The protein below binds the small molecule below.
Small molecule (SMILES): CC(=O)N[C@@H]1[C@@H](O)[C@H](O)[C@@H](CO)O[C@H]1O

Sequence of chain 1.E:
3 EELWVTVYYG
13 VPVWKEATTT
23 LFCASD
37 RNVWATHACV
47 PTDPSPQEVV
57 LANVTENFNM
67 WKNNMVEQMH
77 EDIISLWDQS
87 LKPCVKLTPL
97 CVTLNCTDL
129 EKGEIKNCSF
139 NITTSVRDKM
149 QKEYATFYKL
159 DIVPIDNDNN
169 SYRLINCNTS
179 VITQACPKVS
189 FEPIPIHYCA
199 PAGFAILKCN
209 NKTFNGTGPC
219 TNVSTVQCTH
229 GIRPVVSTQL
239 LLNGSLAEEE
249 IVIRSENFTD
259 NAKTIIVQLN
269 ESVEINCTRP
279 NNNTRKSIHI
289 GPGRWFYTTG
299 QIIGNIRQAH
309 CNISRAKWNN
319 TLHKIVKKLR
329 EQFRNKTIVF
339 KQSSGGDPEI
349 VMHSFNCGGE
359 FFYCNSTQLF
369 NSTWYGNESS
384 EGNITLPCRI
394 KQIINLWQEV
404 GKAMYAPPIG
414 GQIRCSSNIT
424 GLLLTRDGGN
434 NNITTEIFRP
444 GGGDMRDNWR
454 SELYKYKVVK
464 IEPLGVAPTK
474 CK

Binding-site contacts:
Ligand atom O5 contacts residue GLU247 of chain 1.E at 3.2 Å (salt-bridge).
Ligand atom C1 contacts residue GLU247 of chain 1.E at 3.9 Å.
Ligand atom O6 contacts residue GLU248 of chain 1.E at 3.6 Å.
Ligand atom O5 contacts residue GLU248 of chain 1.E at 3.6 Å.
Ligand atom C5 contacts residue LYS322 of chain 1.E at 4.1 Å.
Ligand atom C4 contacts residue GLU247 of chain 1.E at 4.4 Å.
Ligand atom O6 contacts residue GLU247 of chain 1.E at 3.1 Å (salt-bridge).
Ligand atom C3 contacts residue ASN268 of chain 1.E at 3.9 Å.
Ligand atom C8 contacts residue ASN268 of chain 1.E at 4.1 Å.
Ligand atom C3 contacts residue LYS322 of chain 1.E at 4.5 Å.
Ligand atom C1 contacts residue GLU248 of chain 1.E at 4.5 Å.
Ligand atom C1 contacts residue ASN268 of chain 1.E at 1.5 Å.
Ligand atom C6 contacts residue GLU248 of chain 1.E at 4.2 Å.
Ligand atom C2 contacts residue ASN268 of chain 1.E at 2.5 Å.
Ligand atom C5 contacts residue ASN268 of chain 1.E at 3.8 Å.
Ligand atom O4 contacts residue LYS322 of chain 1.E at 4.3 Å.
Ligand atom C2 contacts residue GLU247 of chain 1.E at 4.2 Å.
Ligand atom O5 contacts residue ASN268 of chain 1.E at 2.4 Å (h-bond).
Ligand atom N2 contacts residue ASN268 of chain 1.E at 2.9 Å (h-bond).
Ligand atom C6 contacts residue GLU247 of chain 1.E at 4.0 Å.
Ligand atom C4 contacts residue ASN268 of chain 1.E at 4.3 Å.
Ligand atom C7 contacts residue ASN268 of chain 1.E at 3.9 Å.
Ligand atom C5 contacts residue GLU247 of chain 1.E at 4.1 Å.
Ligand atom C8 contacts residue GLU269 of chain 1.E at 3.7 Å.